This protein binds this small molecule.
Small molecule (SMILES): OC[C@H]1O[C@H](O[C@@H]2[C@@H](O)[C@@H](O[C@@H]3[C@@H](O)[C@@H](O)O[C@H](CO)[C@H]3O)O[C@H](CO)[C@H]2O)[C@H](O)[C@@H](O)[C@@H]1O

Sequence of chain 1.C:
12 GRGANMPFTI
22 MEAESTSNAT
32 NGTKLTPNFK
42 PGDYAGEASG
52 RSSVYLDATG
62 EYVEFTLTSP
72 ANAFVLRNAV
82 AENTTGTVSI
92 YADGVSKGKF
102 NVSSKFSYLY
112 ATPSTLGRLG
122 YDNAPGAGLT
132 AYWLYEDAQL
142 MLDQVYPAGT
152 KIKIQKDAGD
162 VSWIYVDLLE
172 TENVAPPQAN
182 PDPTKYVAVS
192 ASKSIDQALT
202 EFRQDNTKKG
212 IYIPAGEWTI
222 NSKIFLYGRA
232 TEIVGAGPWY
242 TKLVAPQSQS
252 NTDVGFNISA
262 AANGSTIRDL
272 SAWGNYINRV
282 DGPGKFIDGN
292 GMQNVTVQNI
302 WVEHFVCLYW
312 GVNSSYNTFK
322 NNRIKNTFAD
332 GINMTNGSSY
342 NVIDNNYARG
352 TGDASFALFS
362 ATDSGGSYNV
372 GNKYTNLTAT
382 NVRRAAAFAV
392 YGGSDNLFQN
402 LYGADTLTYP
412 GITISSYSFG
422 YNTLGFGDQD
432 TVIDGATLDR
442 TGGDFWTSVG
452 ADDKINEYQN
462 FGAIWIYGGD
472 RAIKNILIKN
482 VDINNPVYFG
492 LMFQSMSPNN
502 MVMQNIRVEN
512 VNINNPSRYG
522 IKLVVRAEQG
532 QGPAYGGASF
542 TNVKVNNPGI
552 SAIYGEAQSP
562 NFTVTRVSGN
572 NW

Binding-site contacts:
Ligand atom C2 contacts residue TRP311 of chain 1.C at 3.8 Å (hydrophobic).
Ligand atom C1 contacts residue ASP331 of chain 1.C at 3.9 Å.
Ligand atom O6 contacts residue ASP282 of chain 1.C at 3.3 Å (salt-bridge).
Ligand atom C1 contacts residue ASP354 of chain 1.C at 3.6 Å.
Ligand atom O6 contacts residue ASP364 of chain 1.C at 3.5 Å (salt-bridge).
Ligand atom C6 contacts residue ASP364 of chain 1.C at 3.4 Å.
Ligand atom O6 contacts residue TYR392 of chain 1.C at 3.7 Å.
Ligand atom O4 contacts residue TYR422 of chain 1.C at 3.5 Å.
Ligand atom O2 contacts residue ASP354 of chain 1.C at 3.7 Å.
Ligand atom O6 contacts residue GLY283 of chain 1.C at 3.8 Å.
Ligand atom O6 contacts residue PHE420 of chain 1.C at 3.8 Å.
Ligand atom O6 contacts residue VAL307 of chain 1.C at 3.6 Å.
Ligand atom C5 contacts residue TYR422 of chain 1.C at 3.8 Å (hydrophobic).
Ligand atom O6 contacts residue ALA362 of chain 1.C at 3.7 Å.
Ligand atom C1 contacts residue TRP311 of chain 1.C at 3.5 Å (hydrophobic).
Ligand atom O2 contacts residue LYS286 of chain 1.C at 3.1 Å (salt-bridge).
Ligand atom C5 contacts residue TRP311 of chain 1.C at 3.9 Å (hydrophobic).
Ligand atom C1 contacts residue ARG280 of chain 1.C at 3.5 Å.
Ligand atom O2 contacts residue ARG280 of chain 1.C at 3.1 Å (salt-bridge).
Ligand atom C3 contacts residue ARG280 of chain 1.C at 3.9 Å.
Ligand atom O5 contacts residue TRP311 of chain 1.C at 3.3 Å.
Ligand atom O2 contacts residue ASP331 of chain 1.C at 2.4 Å (salt-bridge).
Ligand atom O6 contacts residue VAL281 of chain 1.C at 3.6 Å (h-bond).
Ligand atom O4 contacts residue ASP364 of chain 1.C at 2.8 Å (salt-bridge).
Ligand atom O5 contacts residue ARG280 of chain 1.C at 3.0 Å (salt-bridge).
Ligand atom O4 contacts residue TRP311 of chain 1.C at 3.3 Å.
Ligand atom C5 contacts residue ARG280 of chain 1.C at 3.9 Å.
Ligand atom C2 contacts residue ASP331 of chain 1.C at 3.4 Å.
Ligand atom O6 contacts residue PHE360 of chain 1.C at 3.5 Å.
Ligand atom C4 contacts residue TRP311 of chain 1.C at 3.9 Å (hydrophobic).
Ligand atom C3 contacts residue TRP311 of chain 1.C at 3.6 Å (hydrophobic).
Ligand atom O3 contacts residue TRP311 of chain 1.C at 3.8 Å.
Ligand atom O5 contacts residue ASP282 of chain 1.C at 3.1 Å (salt-bridge).
Ligand atom C6 contacts residue TYR422 of chain 1.C at 3.5 Å (hydrophobic).
Ligand atom C6 contacts residue PHE420 of chain 1.C at 3.6 Å (hydrophobic).
Ligand atom C6 contacts residue PHE360 of chain 1.C at 3.6 Å (hydrophobic).
Ligand atom C4 contacts residue ASP364 of chain 1.C at 3.3 Å.
Ligand atom O1 contacts residue ASP354 of chain 1.C at 3.3 Å (salt-bridge).
Ligand atom O4 contacts residue LYS286 of chain 1.C at 3.0 Å (salt-bridge).
Ligand atom O2 contacts residue TYR422 of chain 1.C at 2.7 Å (h-bond).